Binding-site contacts:
Ligand atom C5 contacts residue ARG165 of chain 1.A at 4.2 Å.
Ligand atom O5 contacts residue ARG165 of chain 1.A at 3.5 Å.
Ligand atom O7 contacts residue PRO217 of chain 1.E at 4.3 Å.
Ligand atom C8 contacts residue GLY236 of chain 1.A at 4.4 Å.
Ligand atom O6 contacts residue ARG165 of chain 1.A at 4.3 Å.
Ligand atom O5 contacts residue ASN238 of chain 1.A at 2.3 Å (h-bond).
Ligand atom C1 contacts residue GLY236 of chain 1.A at 4.2 Å.
Ligand atom C4 contacts residue ASN238 of chain 1.A at 4.2 Å.
Ligand atom C7 contacts residue ASN238 of chain 1.A at 3.7 Å.
Ligand atom O7 contacts residue GLN218 of chain 1.E at 4.4 Å.
Ligand atom C5 contacts residue ASN238 of chain 1.A at 3.6 Å.
Ligand atom C1 contacts residue ARG165 of chain 1.A at 4.2 Å.
Ligand atom C2 contacts residue GLY236 of chain 1.A at 4.4 Å.
Ligand atom O7 contacts residue ASN238 of chain 1.A at 4.0 Å.
Ligand atom N2 contacts residue GLY236 of chain 1.A at 3.6 Å.
Ligand atom C1 contacts residue ASN238 of chain 1.A at 1.4 Å.
Ligand atom C8 contacts residue SER203 of chain 1.A at 4.1 Å.
Ligand atom N2 contacts residue ASN238 of chain 1.A at 2.8 Å (h-bond).
Ligand atom C2 contacts residue ASN238 of chain 1.A at 2.5 Å.
Ligand atom C6 contacts residue ARG165 of chain 1.A at 4.0 Å.
Ligand atom C3 contacts residue ASN238 of chain 1.A at 3.8 Å.

Sequence of chain 1.E:
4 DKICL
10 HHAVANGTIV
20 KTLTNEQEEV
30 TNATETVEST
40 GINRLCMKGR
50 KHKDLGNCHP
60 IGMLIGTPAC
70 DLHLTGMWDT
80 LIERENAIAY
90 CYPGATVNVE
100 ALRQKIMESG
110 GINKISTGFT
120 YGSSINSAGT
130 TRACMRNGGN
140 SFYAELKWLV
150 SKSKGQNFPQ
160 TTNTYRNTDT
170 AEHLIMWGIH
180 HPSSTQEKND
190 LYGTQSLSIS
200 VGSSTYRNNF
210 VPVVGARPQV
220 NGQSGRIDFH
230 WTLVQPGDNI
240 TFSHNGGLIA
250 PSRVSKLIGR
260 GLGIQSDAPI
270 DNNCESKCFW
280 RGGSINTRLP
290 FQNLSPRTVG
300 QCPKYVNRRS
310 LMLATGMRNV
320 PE

A small-molecule ligand and the protein it binds are described below.
Small molecule (SMILES): CC(=O)N[C@H]1[C@H](O[C@H]2[C@H](O)[C@@H](NC(C)=O)CO[C@@H]2CO)O[C@H](CO)[C@@H](O)[C@@H]1O

Sequence of chain 1.A:
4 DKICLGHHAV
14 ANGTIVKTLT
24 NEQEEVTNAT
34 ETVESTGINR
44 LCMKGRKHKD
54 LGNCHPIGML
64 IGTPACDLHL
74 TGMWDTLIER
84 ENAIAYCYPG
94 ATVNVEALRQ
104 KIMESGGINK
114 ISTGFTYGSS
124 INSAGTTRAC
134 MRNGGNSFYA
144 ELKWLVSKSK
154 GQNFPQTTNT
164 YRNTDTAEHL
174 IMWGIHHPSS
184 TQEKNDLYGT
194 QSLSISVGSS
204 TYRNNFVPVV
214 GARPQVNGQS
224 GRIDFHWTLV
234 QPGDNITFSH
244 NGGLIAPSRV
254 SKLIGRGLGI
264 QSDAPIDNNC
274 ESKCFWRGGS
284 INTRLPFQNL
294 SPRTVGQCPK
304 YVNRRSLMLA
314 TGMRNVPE